Sequence of chain 1.B:
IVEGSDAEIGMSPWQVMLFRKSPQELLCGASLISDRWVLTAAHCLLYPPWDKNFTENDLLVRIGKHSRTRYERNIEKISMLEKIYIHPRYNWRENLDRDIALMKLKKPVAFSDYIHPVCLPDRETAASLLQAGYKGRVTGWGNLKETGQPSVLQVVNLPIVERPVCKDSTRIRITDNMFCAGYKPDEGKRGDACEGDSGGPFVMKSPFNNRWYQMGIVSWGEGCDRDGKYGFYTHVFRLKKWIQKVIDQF

The small molecule below binds the protein below.
Small molecule (SMILES): CC(=O)N[C@@H]1[C@@H](O)[C@H](O)[C@@H](CO)O[C@H]1O

Binding-site contacts:
Ligand atom C8 contacts residue ASN53 of chain 1.B at 4.4 Å.
Ligand atom C6 contacts residue THR55 of chain 1.B at 4.1 Å.
Ligand atom C7 contacts residue ASN53 of chain 1.B at 3.4 Å.
Ligand atom C8 contacts residue PRO48 of chain 1.B at 4.3 Å (hydrophobic).
Ligand atom C2 contacts residue ASN53 of chain 1.B at 2.5 Å.
Ligand atom O7 contacts residue ASN53 of chain 1.B at 3.7 Å.
Ligand atom C8 contacts residue LEU46 of chain 1.B at 4.3 Å (hydrophobic).
Ligand atom N2 contacts residue ASN53 of chain 1.B at 2.8 Å (h-bond).
Ligand atom O5 contacts residue ASN53 of chain 1.B at 2.4 Å (h-bond).
Ligand atom C1 contacts residue ASN53 of chain 1.B at 1.5 Å.
Ligand atom O6 contacts residue THR55 of chain 1.B at 4.0 Å.
Ligand atom C3 contacts residue ASN53 of chain 1.B at 3.9 Å.
Ligand atom C7 contacts residue LEU46 of chain 1.B at 4.2 Å (hydrophobic).
Ligand atom O7 contacts residue LEU46 of chain 1.B at 4.1 Å.
Ligand atom C5 contacts residue ASN53 of chain 1.B at 3.7 Å.
Ligand atom C4 contacts residue ASN53 of chain 1.B at 4.3 Å.